Sequence of chain 1.U:
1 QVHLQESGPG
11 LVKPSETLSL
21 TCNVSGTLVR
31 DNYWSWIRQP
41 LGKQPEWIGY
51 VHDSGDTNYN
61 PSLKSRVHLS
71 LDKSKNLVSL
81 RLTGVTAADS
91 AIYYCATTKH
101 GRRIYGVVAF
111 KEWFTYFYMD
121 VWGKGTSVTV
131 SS

Binding-site contacts:
Ligand atom O3 contacts residue PRO60 of chain 1.V at 3.3 Å.
Ligand atom O5 contacts residue THR383 of chain 1.A at 4.0 Å.
Ligand atom C2 contacts residue GLY106 of chain 1.U at 3.4 Å.
Ligand atom O3 contacts residue GLY106 of chain 1.U at 3.4 Å (h-bond).
Ligand atom C5 contacts residue ASN301 of chain 1.A at 3.6 Å.
Ligand atom C3 contacts residue GLY106 of chain 1.U at 3.6 Å.
Ligand atom O6 contacts residue ARG103 of chain 1.U at 2.5 Å (salt-bridge).
Ligand atom C6 contacts residue ASN44 of chain 1.V at 3.6 Å.
Ligand atom O7 contacts residue ASN301 of chain 1.A at 3.9 Å.
Ligand atom O6 contacts residue ASN44 of chain 1.V at 2.7 Å (h-bond).
Ligand atom C1 contacts residue ASN301 of chain 1.A at 1.4 Å.
Ligand atom C2 contacts residue ASN301 of chain 1.A at 2.4 Å.
Ligand atom O5 contacts residue ASN301 of chain 1.A at 2.3 Å (h-bond).
Ligand atom O4 contacts residue ASN45 of chain 1.V at 3.2 Å (h-bond).
Ligand atom C6 contacts residue THR383 of chain 1.A at 4.1 Å.
Ligand atom C2 contacts residue HIS299 of chain 1.A at 3.8 Å.
Ligand atom C6 contacts residue ARG103 of chain 1.U at 3.7 Å.
Ligand atom C4 contacts residue ILE104 of chain 1.U at 4.0 Å (hydrophobic).
Ligand atom O3 contacts residue GLY61 of chain 1.V at 3.7 Å.
Ligand atom C5 contacts residue ILE104 of chain 1.U at 4.0 Å (hydrophobic).
Ligand atom C3 contacts residue ASN301 of chain 1.A at 3.8 Å.
Ligand atom N2 contacts residue HIS299 of chain 1.A at 3.3 Å (h-bond).
Ligand atom C5 contacts residue ARG103 of chain 1.U at 4.0 Å.
Ligand atom N2 contacts residue GLY106 of chain 1.U at 4.1 Å.
Ligand atom O6 contacts residue SER24 of chain 1.V at 3.4 Å (h-bond).
Ligand atom C1 contacts residue HIS299 of chain 1.A at 3.8 Å.
Ligand atom C3 contacts residue HIS299 of chain 1.A at 3.8 Å.
Ligand atom O4 contacts residue SER62 of chain 1.V at 3.8 Å.
Ligand atom C6 contacts residue SER24 of chain 1.V at 4.0 Å.
Ligand atom O5 contacts residue ARG103 of chain 1.U at 3.3 Å (salt-bridge).
Ligand atom C5 contacts residue THR383 of chain 1.A at 4.1 Å.
Ligand atom O4 contacts residue VAL107 of chain 1.U at 3.7 Å.
Ligand atom O4 contacts residue ILE104 of chain 1.U at 3.6 Å.
Ligand atom C4 contacts residue GLY106 of chain 1.U at 3.7 Å.
Ligand atom C7 contacts residue ASN301 of chain 1.A at 3.6 Å.
Ligand atom N2 contacts residue ASN301 of chain 1.A at 2.8 Å (h-bond).
Ligand atom O6 contacts residue ARG296 of chain 1.A at 4.0 Å.
Ligand atom C8 contacts residue THR267 of chain 1.A at 3.7 Å.
Ligand atom C3 contacts residue ILE104 of chain 1.U at 3.8 Å (hydrophobic).
Ligand atom O5 contacts residue SER381 of chain 1.A at 3.8 Å.

The protein below binds the small molecule below.
Small molecule (SMILES): CC(=O)N[C@H]1[C@H](O[C@H]2[C@H](O)[C@@H](NC(C)=O)CO[C@@H]2CO)O[C@H](CO)[C@@H](O[C@@H]2O[C@H](CO)[C@@H](O)[C@H](O[C@H]3O[C@H](CO)[C@@H](O)[C@H](O)[C@@H]3O[C@H]3O[C@H](CO)[C@@H](O)[C@H](O)[C@@H]3O)[C@@H]2O)[C@@H]1O

Sequence of chain 1.A:
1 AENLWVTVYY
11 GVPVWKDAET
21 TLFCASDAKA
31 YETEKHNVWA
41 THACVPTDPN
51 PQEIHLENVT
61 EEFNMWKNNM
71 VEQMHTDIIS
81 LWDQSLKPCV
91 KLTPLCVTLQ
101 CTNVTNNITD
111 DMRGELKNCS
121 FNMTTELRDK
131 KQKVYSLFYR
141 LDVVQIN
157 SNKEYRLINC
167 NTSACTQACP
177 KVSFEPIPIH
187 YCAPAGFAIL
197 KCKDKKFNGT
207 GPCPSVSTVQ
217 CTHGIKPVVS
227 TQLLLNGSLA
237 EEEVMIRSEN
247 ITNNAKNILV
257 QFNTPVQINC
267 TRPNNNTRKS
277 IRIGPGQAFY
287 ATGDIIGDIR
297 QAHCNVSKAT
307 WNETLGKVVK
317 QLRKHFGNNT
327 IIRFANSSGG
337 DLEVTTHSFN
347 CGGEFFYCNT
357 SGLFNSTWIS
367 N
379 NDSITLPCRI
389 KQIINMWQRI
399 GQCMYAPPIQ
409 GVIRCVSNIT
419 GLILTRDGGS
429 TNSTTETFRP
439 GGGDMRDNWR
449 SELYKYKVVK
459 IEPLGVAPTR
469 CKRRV

Sequence of chain 1.V:
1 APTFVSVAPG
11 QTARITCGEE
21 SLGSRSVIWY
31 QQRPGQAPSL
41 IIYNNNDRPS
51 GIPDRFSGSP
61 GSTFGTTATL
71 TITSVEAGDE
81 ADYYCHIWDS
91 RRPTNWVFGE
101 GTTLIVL